Binding-site contacts:
Ligand atom CE2 contacts residue VAL340 of chain 1.A at 3.6 Å (hydrophobic).
Ligand atom CZ contacts residue VAL340 of chain 1.A at 4.3 Å (hydrophobic).
Ligand atom CA contacts residue CYS339 of chain 1.A at 2.9 Å (hydrophobic).
Ligand atom OA contacts residue ASP329 of chain 1.A at 2.5 Å (salt-bridge).
Ligand atom CE2 contacts residue LYS342 of chain 1.A at 4.2 Å.
Ligand atom CE2 contacts residue LYS341 of chain 1.A at 3.6 Å.
Ligand atom CE2 contacts residue CYS339 of chain 1.A at 4.0 Å (hydrophobic).
Ligand atom CD1 contacts residue CYS339 of chain 1.A at 3.4 Å (hydrophobic).
Ligand atom CG contacts residue LYS341 of chain 1.A at 4.4 Å.
Ligand atom CZ contacts residue CYS339 of chain 1.A at 4.1 Å (hydrophobic).
Ligand atom CB contacts residue LYS342 of chain 1.A at 4.4 Å.
Ligand atom CB contacts residue ASP329 of chain 1.A at 4.5 Å.
Ligand atom OA contacts residue LYS342 of chain 1.A at 4.2 Å.
Ligand atom CD2 contacts residue LYS342 of chain 1.A at 3.7 Å.
Ligand atom O contacts residue ASP329 of chain 1.A at 3.4 Å.
Ligand atom C contacts residue ASP329 of chain 1.A at 3.1 Å.
Ligand atom OA contacts residue PHE354 of chain 1.A at 3.8 Å.
Ligand atom CD2 contacts residue LYS341 of chain 1.A at 3.4 Å.
Ligand atom CG contacts residue CYS339 of chain 1.A at 2.6 Å (hydrophobic).
Ligand atom OXT contacts residue LYS342 of chain 1.A at 3.7 Å.
Ligand atom OXT contacts residue ASP329 of chain 1.A at 3.7 Å.
Ligand atom CA contacts residue ASP329 of chain 1.A at 3.0 Å.
Ligand atom CD2 contacts residue VAL340 of chain 1.A at 3.8 Å (hydrophobic).
Ligand atom CB contacts residue CYS339 of chain 1.A at 1.6 Å (hydrophobic).
Ligand atom CG contacts residue VAL340 of chain 1.A at 4.4 Å (hydrophobic).
Ligand atom CE1 contacts residue CYS339 of chain 1.A at 3.7 Å (hydrophobic).
Ligand atom OA contacts residue CYS339 of chain 1.A at 3.1 Å (h-bond).
Ligand atom C contacts residue LYS342 of chain 1.A at 4.0 Å.
Ligand atom OA contacts residue PHE332 of chain 1.A at 3.2 Å.
Ligand atom CA contacts residue LYS342 of chain 1.A at 3.9 Å.
Ligand atom CD2 contacts residue CYS339 of chain 1.A at 3.0 Å (hydrophobic).
Ligand atom C contacts residue CYS339 of chain 1.A at 4.1 Å (hydrophobic).

The small molecule below binds the protein below.
Small molecule (SMILES): O=C(O)[C@H](O)Cc1ccccc1

Sequence of chain 1.A:
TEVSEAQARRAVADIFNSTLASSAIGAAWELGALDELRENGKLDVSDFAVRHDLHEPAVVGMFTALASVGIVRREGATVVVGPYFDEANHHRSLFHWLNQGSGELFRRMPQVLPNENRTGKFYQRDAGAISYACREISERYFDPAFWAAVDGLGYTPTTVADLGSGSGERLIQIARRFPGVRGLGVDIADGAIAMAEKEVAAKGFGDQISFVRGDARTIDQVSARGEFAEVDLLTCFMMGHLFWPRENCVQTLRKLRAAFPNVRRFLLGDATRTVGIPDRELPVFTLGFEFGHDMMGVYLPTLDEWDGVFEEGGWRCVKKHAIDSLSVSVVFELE